Binding-site contacts:
Ligand atom CAM contacts residue GLU202 of chain 1.A at 3.4 Å.
Ligand atom CAN contacts residue HIS26 of chain 1.A at 3.7 Å.
Ligand atom OAG contacts residue GLU202 of chain 1.A at 2.4 Å (salt-bridge).
Ligand atom OAD contacts residue HIS26 of chain 1.A at 3.7 Å.
Ligand atom CAL contacts residue SER131 of chain 1.A at 3.8 Å.
Ligand atom OAB contacts residue SF41 of chain 1.B at 2.0 Å.
Ligand atom OAB contacts residue TYR28 of chain 1.A at 3.6 Å.
Ligand atom CAH contacts residue MET66 of chain 1.A at 3.6 Å (hydrophobic).
Ligand atom CAJ contacts residue SER131 of chain 1.A at 3.1 Å.
Ligand atom NAA contacts residue SER43 of chain 1.A at 2.7 Å (h-bond).
Ligand atom CAI contacts residue GLU202 of chain 1.A at 3.8 Å.
Ligand atom CAH contacts residue SF41 of chain 1.B at 3.0 Å.
Ligand atom OAE contacts residue ALA132 of chain 1.A at 3.7 Å.
Ligand atom CAI contacts residue SER131 of chain 1.A at 3.5 Å.
Ligand atom CAK contacts residue HIS200 of chain 1.A at 3.6 Å.
Ligand atom CAM contacts residue SF41 of chain 1.B at 3.5 Å.
Ligand atom OAF contacts residue TYR28 of chain 1.A at 3.9 Å.
Ligand atom OAD contacts residue THR217 of chain 1.A at 2.7 Å (h-bond).
Ligand atom CAI contacts residue TYR28 of chain 1.A at 3.8 Å (hydrophobic).
Ligand atom OAF contacts residue SER216 of chain 1.A at 3.8 Å.
Ligand atom OAC contacts residue SER131 of chain 1.A at 2.8 Å (h-bond).
Ligand atom OAF contacts residue HIS200 of chain 1.A at 2.6 Å (h-bond).
Ligand atom NAA contacts residue MET66 of chain 1.A at 3.8 Å.
Ligand atom OAE contacts residue SER131 of chain 1.A at 3.2 Å (h-bond).
Ligand atom CAN contacts residue SER131 of chain 1.A at 3.9 Å.
Ligand atom OAG contacts residue PHE114 of chain 1.A at 3.6 Å.
Ligand atom CAK contacts residue THR217 of chain 1.A at 3.5 Å.
Ligand atom OAE contacts residue SER216 of chain 1.A at 3.9 Å.
Ligand atom OAC contacts residue THR130 of chain 1.A at 2.9 Å.
Ligand atom OAF contacts residue SER131 of chain 1.A at 3.9 Å.
Ligand atom OAB contacts residue MET66 of chain 1.A at 3.7 Å.
Ligand atom CAL contacts residue SER43 of chain 1.A at 3.9 Å.
Ligand atom NAA contacts residue HIS26 of chain 1.A at 3.4 Å (h-bond).
Ligand atom CAJ contacts residue THR130 of chain 1.A at 3.9 Å.
Ligand atom OAD contacts residue ASP42 of chain 1.A at 3.1 Å.
Ligand atom CAI contacts residue HIS200 of chain 1.A at 3.3 Å.
Ligand atom OAF contacts residue THR217 of chain 1.A at 3.1 Å (h-bond).
Ligand atom OAG contacts residue SF41 of chain 1.B at 3.1 Å (h-bond).
Ligand atom CAH contacts residue ASN116 of chain 1.A at 3.4 Å.
Ligand atom OAB contacts residue ASN116 of chain 1.A at 3.7 Å.

The small molecule below binds the protein below.
Small molecule (SMILES): [H]/N=C(/C(=O)O)[C@H](CC(=O)CO)C(=O)O

Sequence of chain 1.A:
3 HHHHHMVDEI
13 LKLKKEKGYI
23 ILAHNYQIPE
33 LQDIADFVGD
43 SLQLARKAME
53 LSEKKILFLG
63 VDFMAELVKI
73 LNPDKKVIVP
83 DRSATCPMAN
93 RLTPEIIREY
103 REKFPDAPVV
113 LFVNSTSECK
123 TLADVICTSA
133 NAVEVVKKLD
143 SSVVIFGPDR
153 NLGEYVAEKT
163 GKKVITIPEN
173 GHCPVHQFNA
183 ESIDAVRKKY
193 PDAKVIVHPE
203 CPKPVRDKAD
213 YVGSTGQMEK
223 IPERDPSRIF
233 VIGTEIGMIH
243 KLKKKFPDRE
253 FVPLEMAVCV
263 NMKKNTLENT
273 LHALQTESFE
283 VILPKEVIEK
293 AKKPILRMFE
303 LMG